Sequence of chain 1.B:
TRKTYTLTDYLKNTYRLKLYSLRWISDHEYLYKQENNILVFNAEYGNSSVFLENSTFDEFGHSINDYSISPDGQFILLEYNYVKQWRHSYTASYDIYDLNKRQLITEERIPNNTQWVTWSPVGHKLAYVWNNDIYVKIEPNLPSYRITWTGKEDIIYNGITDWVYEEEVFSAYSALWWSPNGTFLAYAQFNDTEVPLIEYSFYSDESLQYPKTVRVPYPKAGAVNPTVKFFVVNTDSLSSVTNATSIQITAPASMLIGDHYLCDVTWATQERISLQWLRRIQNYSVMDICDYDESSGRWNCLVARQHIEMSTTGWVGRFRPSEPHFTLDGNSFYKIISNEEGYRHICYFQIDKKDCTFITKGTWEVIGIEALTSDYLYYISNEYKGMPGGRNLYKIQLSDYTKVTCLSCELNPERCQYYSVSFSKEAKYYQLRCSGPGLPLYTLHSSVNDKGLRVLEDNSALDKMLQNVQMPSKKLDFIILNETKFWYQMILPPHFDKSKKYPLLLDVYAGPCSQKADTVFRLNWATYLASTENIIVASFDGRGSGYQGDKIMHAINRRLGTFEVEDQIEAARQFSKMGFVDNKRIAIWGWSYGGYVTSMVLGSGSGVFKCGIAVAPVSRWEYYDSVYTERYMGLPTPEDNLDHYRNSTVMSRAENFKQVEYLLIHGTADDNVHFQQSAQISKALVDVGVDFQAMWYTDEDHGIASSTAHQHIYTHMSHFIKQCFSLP

The small molecule below binds the protein below.
Small molecule (SMILES): CC(=O)N[C@H]1[C@H](O[C@H]2[C@H](O)[C@@H](NC(C)=O)CO[C@@H]2CO)O[C@H](CO)[C@@H](O)[C@@H]1O

Binding-site contacts:
Ligand atom C7 contacts residue ASN243 of chain 1.B at 3.2 Å.
Ligand atom C3 contacts residue ASN243 of chain 1.B at 3.8 Å.
Ligand atom O3 contacts residue TRP149 of chain 1.B at 4.2 Å.
Ligand atom C3 contacts residue TRP149 of chain 1.B at 3.8 Å (hydrophobic).
Ligand atom O7 contacts residue THR150 of chain 1.B at 3.2 Å.
Ligand atom O5 contacts residue ASN243 of chain 1.B at 2.4 Å (h-bond).
Ligand atom C4 contacts residue ASN243 of chain 1.B at 4.2 Å.
Ligand atom C8 contacts residue TRP149 of chain 1.B at 3.6 Å (hydrophobic).
Ligand atom N2 contacts residue ASN243 of chain 1.B at 2.8 Å (h-bond).
Ligand atom C1 contacts residue TRP149 of chain 1.B at 3.6 Å (hydrophobic).
Ligand atom C7 contacts residue THR150 of chain 1.B at 4.1 Å.
Ligand atom O7 contacts residue ASN243 of chain 1.B at 3.3 Å (h-bond).
Ligand atom C1 contacts residue ASN243 of chain 1.B at 1.4 Å.
Ligand atom C5 contacts residue ASN243 of chain 1.B at 3.6 Å.
Ligand atom N2 contacts residue TRP149 of chain 1.B at 3.4 Å.
Ligand atom C7 contacts residue TRP149 of chain 1.B at 4.0 Å (hydrophobic).
Ligand atom C2 contacts residue ASN243 of chain 1.B at 2.4 Å.
Ligand atom C2 contacts residue TRP149 of chain 1.B at 4.0 Å (hydrophobic).
Ligand atom C8 contacts residue ASN243 of chain 1.B at 4.4 Å.